Sequence of chain 1.A:
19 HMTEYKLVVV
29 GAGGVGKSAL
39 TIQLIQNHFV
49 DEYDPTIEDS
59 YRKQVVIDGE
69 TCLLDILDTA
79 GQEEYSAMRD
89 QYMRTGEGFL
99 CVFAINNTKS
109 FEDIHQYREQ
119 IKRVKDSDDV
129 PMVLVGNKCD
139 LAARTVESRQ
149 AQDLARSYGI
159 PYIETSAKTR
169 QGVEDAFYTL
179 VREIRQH

The small molecule below binds the protein below.
Small molecule (SMILES): CCN1C(=O)C[C@@H](c2cccc(CN)c2)C1=O

Binding-site contacts:
Ligand atom C6 contacts residue VAL33 of chain 1.A at 4.1 Å (hydrophobic).
Ligand atom C1 contacts residue ASN105 of chain 1.A at 4.1 Å.
Ligand atom N1 contacts residue CYS137 of chain 1.A at 3.9 Å.
Ligand atom C2 contacts residue CYS137 of chain 1.A at 2.8 Å (hydrophobic).
Ligand atom C4 contacts residue ASP138 of chain 1.A at 3.5 Å.
Ligand atom C2 contacts residue ASN104 of chain 1.A at 4.1 Å.
Ligand atom C12 contacts residue CYS137 of chain 1.A at 3.8 Å (hydrophobic).
Ligand atom N contacts residue CYS137 of chain 1.A at 3.9 Å.
Ligand atom C5 contacts residue GLY32 of chain 1.A at 4.2 Å.
Ligand atom C5 contacts residue CYS137 of chain 1.A at 4.0 Å (hydrophobic).
Ligand atom C7 contacts residue GLY32 of chain 1.A at 3.7 Å.
Ligand atom N contacts residue VAL33 of chain 1.A at 4.1 Å.
Ligand atom C1 contacts residue VAL33 of chain 1.A at 4.1 Å (hydrophobic).
Ligand atom C8 contacts residue VAL33 of chain 1.A at 4.1 Å (hydrophobic).
Ligand atom O contacts residue ALA102 of chain 1.A at 3.2 Å.
Ligand atom C4 contacts residue CYS137 of chain 1.A at 3.0 Å (hydrophobic).
Ligand atom C contacts residue ASN105 of chain 1.A at 4.1 Å.
Ligand atom C2 contacts residue ALA102 of chain 1.A at 4.2 Å (hydrophobic).
Ligand atom C3 contacts residue ASP138 of chain 1.A at 3.9 Å.
Ligand atom C5 contacts residue ASP138 of chain 1.A at 3.7 Å.
Ligand atom O contacts residue ASN104 of chain 1.A at 3.6 Å (h-bond).
Ligand atom C3 contacts residue CYS137 of chain 1.A at 1.8 Å (hydrophobic).
Ligand atom C7 contacts residue VAL33 of chain 1.A at 3.7 Å (hydrophobic).
Ligand atom C8 contacts residue GLY32 of chain 1.A at 4.2 Å.
Ligand atom C3 contacts residue VAL33 of chain 1.A at 3.3 Å (hydrophobic).
Ligand atom O1 contacts residue ASP138 of chain 1.A at 3.9 Å.
Ligand atom C contacts residue ASN104 of chain 1.A at 3.8 Å.
Ligand atom N contacts residue GLY32 of chain 1.A at 4.2 Å.
Ligand atom C8 contacts residue GLU380 of chain 1.B at 3.6 Å.
Ligand atom C6 contacts residue CYS137 of chain 1.A at 3.8 Å (hydrophobic).
Ligand atom O contacts residue CYS137 of chain 1.A at 3.0 Å (h-bond).
Ligand atom C9 contacts residue GLY34 of chain 1.A at 3.8 Å.
Ligand atom C6 contacts residue GLY34 of chain 1.A at 4.1 Å.
Ligand atom C7 contacts residue GLY34 of chain 1.A at 3.4 Å.
Ligand atom O contacts residue ASN105 of chain 1.A at 3.9 Å.
Ligand atom C8 contacts residue GLY34 of chain 1.A at 3.4 Å.
Ligand atom O contacts residue VAL33 of chain 1.A at 3.6 Å.
Ligand atom C2 contacts residue VAL33 of chain 1.A at 3.7 Å (hydrophobic).
Ligand atom C9 contacts residue GLU380 of chain 1.B at 3.5 Å.
Ligand atom C11 contacts residue CYS137 of chain 1.A at 4.0 Å (hydrophobic).

Sequence of chain 1.B:
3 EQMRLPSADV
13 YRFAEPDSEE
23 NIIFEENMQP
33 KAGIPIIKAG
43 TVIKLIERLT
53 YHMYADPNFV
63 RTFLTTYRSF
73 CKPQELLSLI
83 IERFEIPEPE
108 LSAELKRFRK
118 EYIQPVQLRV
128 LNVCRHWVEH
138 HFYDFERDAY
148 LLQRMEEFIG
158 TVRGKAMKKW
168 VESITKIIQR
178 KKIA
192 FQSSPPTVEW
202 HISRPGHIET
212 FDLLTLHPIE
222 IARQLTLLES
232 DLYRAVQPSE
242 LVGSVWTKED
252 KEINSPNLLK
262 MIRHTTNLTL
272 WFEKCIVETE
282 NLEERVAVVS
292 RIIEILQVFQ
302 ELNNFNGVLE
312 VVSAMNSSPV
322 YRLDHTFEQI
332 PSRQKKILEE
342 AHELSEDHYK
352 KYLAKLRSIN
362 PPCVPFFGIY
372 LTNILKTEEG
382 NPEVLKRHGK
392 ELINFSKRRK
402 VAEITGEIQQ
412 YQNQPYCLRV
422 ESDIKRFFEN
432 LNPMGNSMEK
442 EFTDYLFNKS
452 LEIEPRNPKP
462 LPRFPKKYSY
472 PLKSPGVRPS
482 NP